Binding-site contacts:
Ligand atom C6 contacts residue NAG1 of chain 3.K at 4.2 Å.
Ligand atom C2 contacts residue THR85 of chain 3.F at 4.5 Å.
Ligand atom O6 contacts residue GLU174 of chain 3.F at 3.8 Å.
Ligand atom O5 contacts residue THR85 of chain 3.F at 4.3 Å.
Ligand atom O5 contacts residue GLU174 of chain 3.F at 3.5 Å (salt-bridge).
Ligand atom C8 contacts residue PRO86 of chain 3.F at 3.6 Å (hydrophobic).
Ligand atom C1 contacts residue THR85 of chain 3.F at 3.8 Å.
Ligand atom C2 contacts residue ASN175 of chain 3.F at 2.4 Å.
Ligand atom N2 contacts residue THR85 of chain 3.F at 4.5 Å.
Ligand atom O4 contacts residue NAG1 of chain 3.K at 2.3 Å (h-bond).
Ligand atom C1 contacts residue GLU174 of chain 3.F at 4.1 Å.
Ligand atom C1 contacts residue ASN175 of chain 3.F at 1.4 Å.
Ligand atom C4 contacts residue NAG1 of chain 3.K at 3.5 Å.
Ligand atom O7 contacts residue ASN175 of chain 3.F at 3.5 Å (h-bond).
Ligand atom O5 contacts residue ASN175 of chain 3.F at 2.4 Å (h-bond).
Ligand atom N2 contacts residue PRO86 of chain 3.F at 3.9 Å.
Ligand atom C3 contacts residue THR85 of chain 3.F at 4.4 Å.
Ligand atom C8 contacts residue ASN175 of chain 3.F at 4.5 Å.
Ligand atom C3 contacts residue NAG1 of chain 3.K at 3.7 Å.
Ligand atom C8 contacts residue ARG88 of chain 3.F at 4.3 Å.
Ligand atom C4 contacts residue ASN175 of chain 3.F at 4.2 Å.
Ligand atom C8 contacts residue GLU87 of chain 3.F at 3.6 Å.
Ligand atom C5 contacts residue NAG1 of chain 3.K at 3.8 Å.
Ligand atom O3 contacts residue NAG1 of chain 3.K at 3.9 Å.
Ligand atom N2 contacts residue ASN175 of chain 3.F at 2.9 Å (h-bond).
Ligand atom O6 contacts residue PHE173 of chain 3.F at 4.0 Å.
Ligand atom C5 contacts residue ASN175 of chain 3.F at 3.6 Å.
Ligand atom C7 contacts residue ASN175 of chain 3.F at 3.4 Å.
Ligand atom O6 contacts residue THR85 of chain 3.F at 4.4 Å.
Ligand atom C5 contacts residue THR85 of chain 3.F at 4.0 Å.
Ligand atom C3 contacts residue ASN175 of chain 3.F at 3.8 Å.
Ligand atom C7 contacts residue PRO86 of chain 3.F at 4.3 Å (hydrophobic).

A protein and the small-molecule ligand that binds it are described below.
Small molecule (SMILES): CC(=O)N[C@@H]1[C@@H](O)[C@H](O)[C@@H](CO)O[C@H]1O

Sequence of chain 3.F:
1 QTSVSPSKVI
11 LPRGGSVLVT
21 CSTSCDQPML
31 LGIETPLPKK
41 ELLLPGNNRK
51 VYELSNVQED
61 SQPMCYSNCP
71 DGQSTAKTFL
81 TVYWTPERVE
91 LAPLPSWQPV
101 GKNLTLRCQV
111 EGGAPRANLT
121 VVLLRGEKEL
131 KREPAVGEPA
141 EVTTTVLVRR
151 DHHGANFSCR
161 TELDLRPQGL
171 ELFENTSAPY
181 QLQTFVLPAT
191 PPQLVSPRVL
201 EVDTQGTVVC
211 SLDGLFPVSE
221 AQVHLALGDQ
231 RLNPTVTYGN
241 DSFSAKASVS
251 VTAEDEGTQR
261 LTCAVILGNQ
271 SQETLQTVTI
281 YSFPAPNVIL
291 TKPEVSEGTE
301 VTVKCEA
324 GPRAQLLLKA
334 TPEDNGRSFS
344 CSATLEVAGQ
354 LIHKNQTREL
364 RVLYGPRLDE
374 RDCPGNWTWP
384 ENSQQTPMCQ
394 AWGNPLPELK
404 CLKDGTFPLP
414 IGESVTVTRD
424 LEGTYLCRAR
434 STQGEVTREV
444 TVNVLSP